Binding-site contacts:
Ligand atom C5 contacts residue SER334 of chain 1.A at 4.4 Å.
Ligand atom C5 contacts residue ASN332 of chain 1.A at 3.6 Å.
Ligand atom C4 contacts residue ASN332 of chain 1.A at 4.3 Å.
Ligand atom O5 contacts residue VAL335 of chain 1.A at 3.8 Å.
Ligand atom C7 contacts residue ASN332 of chain 1.A at 3.4 Å.
Ligand atom O5 contacts residue ASN332 of chain 1.A at 2.4 Å (h-bond).
Ligand atom N2 contacts residue ASN332 of chain 1.A at 3.0 Å (h-bond).
Ligand atom C1 contacts residue VAL335 of chain 1.A at 4.3 Å (hydrophobic).
Ligand atom C1 contacts residue ASN332 of chain 1.A at 1.4 Å.
Ligand atom C3 contacts residue ASN332 of chain 1.A at 3.8 Å.
Ligand atom O7 contacts residue ASN332 of chain 1.A at 3.4 Å (h-bond).
Ligand atom C2 contacts residue ASN332 of chain 1.A at 2.4 Å.

Sequence of chain 1.A:
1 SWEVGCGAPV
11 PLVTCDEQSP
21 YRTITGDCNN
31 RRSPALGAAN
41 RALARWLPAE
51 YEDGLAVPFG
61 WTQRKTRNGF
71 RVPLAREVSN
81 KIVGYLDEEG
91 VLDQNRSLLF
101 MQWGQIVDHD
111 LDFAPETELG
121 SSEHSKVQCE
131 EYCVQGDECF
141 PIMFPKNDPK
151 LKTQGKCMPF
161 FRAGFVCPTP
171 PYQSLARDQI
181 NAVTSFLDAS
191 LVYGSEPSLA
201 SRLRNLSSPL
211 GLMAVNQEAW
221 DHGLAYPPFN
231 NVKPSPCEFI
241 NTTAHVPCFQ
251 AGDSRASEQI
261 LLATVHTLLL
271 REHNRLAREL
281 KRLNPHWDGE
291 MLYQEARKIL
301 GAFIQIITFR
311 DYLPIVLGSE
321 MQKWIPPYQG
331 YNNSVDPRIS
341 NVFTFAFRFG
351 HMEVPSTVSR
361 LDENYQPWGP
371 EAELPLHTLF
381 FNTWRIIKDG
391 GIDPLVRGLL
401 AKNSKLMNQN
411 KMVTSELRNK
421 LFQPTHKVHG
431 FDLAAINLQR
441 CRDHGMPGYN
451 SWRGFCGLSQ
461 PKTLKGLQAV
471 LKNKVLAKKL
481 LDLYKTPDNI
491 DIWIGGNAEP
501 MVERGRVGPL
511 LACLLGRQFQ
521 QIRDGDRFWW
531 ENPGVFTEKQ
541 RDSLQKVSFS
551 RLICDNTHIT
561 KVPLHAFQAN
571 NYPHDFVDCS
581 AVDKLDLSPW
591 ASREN

This protein binds this small molecule.
Small molecule (SMILES): CC(=O)N[C@H]1[C@H](O[C@H]2[C@H](O)[C@@H](NC(C)=O)CO[C@@H]2CO)O[C@H](CO)[C@@H](O)[C@@H]1O